Binding-site contacts:
Ligand atom C6 contacts residue GLN229 of chain 3.A at 3.7 Å.
Ligand atom N1 contacts residue GLN229 of chain 3.A at 2.9 Å (h-bond).
Ligand atom O6 contacts residue TYR9 of chain 4.A at 3.8 Å.
Ligand atom C4 contacts residue PHE160 of chain 3.A at 3.3 Å (hydrophobic).
Ligand atom O6 contacts residue ILE55 of chain 4.A at 3.5 Å.
Ligand atom O2 contacts residue VAL228 of chain 3.A at 2.9 Å (h-bond).
Ligand atom C8 contacts residue LEU171 of chain 3.A at 3.9 Å (hydrophobic).
Ligand atom N3 contacts residue PHE160 of chain 3.A at 3.8 Å.
Ligand atom C2 contacts residue VAL228 of chain 3.A at 3.9 Å (hydrophobic).
Ligand atom O6 contacts residue GLN229 of chain 3.A at 2.9 Å (h-bond).
Ligand atom O2 contacts residue ARG177 of chain 3.A at 2.8 Å (salt-bridge).
Ligand atom C2 contacts residue ARG177 of chain 3.A at 3.5 Å.
Ligand atom C2 contacts residue PHE160 of chain 3.A at 3.5 Å (hydrophobic).
Ligand atom C5 contacts residue PHE160 of chain 3.A at 3.3 Å (hydrophobic).
Ligand atom N9 contacts residue ARG177 of chain 3.A at 4.1 Å.
Ligand atom C8 contacts residue THR58 of chain 4.A at 3.3 Å.
Ligand atom N9 contacts residue LEU171 of chain 3.A at 4.2 Å.
Ligand atom O2 contacts residue GLN229 of chain 3.A at 3.7 Å.
Ligand atom C8 contacts residue ASP59 of chain 4.A at 4.1 Å.
Ligand atom N7 contacts residue THR58 of chain 4.A at 2.9 Å (h-bond).
Ligand atom O2 contacts residue PHE160 of chain 3.A at 3.8 Å.
Ligand atom N7 contacts residue PHE160 of chain 3.A at 3.4 Å.
Ligand atom C8 contacts residue ALA57 of chain 4.A at 3.9 Å (hydrophobic).
Ligand atom O6 contacts residue PHE160 of chain 3.A at 3.9 Å.
Ligand atom N3 contacts residue ARG177 of chain 3.A at 3.3 Å (salt-bridge).
Ligand atom O2 contacts residue SER227 of chain 3.A at 3.5 Å.
Ligand atom O6 contacts residue ILE289 of chain 3.A at 4.0 Å.
Ligand atom C8 contacts residue PHE160 of chain 3.A at 3.5 Å (hydrophobic).
Ligand atom N9 contacts residue THR58 of chain 4.A at 4.0 Å.
Ligand atom N3 contacts residue ASN255 of chain 3.A at 3.4 Å (h-bond).
Ligand atom O6 contacts residue THR58 of chain 4.A at 3.9 Å.
Ligand atom C2 contacts residue GLN229 of chain 3.A at 3.7 Å.
Ligand atom C5 contacts residue THR58 of chain 4.A at 4.0 Å.
Ligand atom C2 contacts residue ASN255 of chain 3.A at 4.0 Å.
Ligand atom N9 contacts residue PHE160 of chain 3.A at 3.5 Å.
Ligand atom N7 contacts residue ALA57 of chain 4.A at 3.6 Å.
Ligand atom N1 contacts residue PHE160 of chain 3.A at 3.5 Å.
Ligand atom C6 contacts residue PHE160 of chain 3.A at 3.4 Å (hydrophobic).
Ligand atom C4 contacts residue ARG177 of chain 3.A at 3.9 Å.
Ligand atom C4 contacts residue ASN255 of chain 3.A at 3.9 Å.

Sequence of chain 3.A:
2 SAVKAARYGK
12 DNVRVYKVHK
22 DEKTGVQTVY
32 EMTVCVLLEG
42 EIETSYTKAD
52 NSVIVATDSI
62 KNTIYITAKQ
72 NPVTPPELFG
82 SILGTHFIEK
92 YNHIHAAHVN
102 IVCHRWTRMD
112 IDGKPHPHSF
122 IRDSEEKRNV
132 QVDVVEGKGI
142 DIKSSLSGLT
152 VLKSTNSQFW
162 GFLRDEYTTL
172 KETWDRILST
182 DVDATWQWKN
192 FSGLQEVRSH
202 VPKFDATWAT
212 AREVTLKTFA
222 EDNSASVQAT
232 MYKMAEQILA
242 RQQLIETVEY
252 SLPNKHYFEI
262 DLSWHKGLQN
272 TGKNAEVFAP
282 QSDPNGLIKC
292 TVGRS

A protein and the small-molecule ligand that binds it are described below.
Small molecule (SMILES): O=c1[nH]c(=O)c2nc[nH]c2[nH]1

Sequence of chain 4.A:
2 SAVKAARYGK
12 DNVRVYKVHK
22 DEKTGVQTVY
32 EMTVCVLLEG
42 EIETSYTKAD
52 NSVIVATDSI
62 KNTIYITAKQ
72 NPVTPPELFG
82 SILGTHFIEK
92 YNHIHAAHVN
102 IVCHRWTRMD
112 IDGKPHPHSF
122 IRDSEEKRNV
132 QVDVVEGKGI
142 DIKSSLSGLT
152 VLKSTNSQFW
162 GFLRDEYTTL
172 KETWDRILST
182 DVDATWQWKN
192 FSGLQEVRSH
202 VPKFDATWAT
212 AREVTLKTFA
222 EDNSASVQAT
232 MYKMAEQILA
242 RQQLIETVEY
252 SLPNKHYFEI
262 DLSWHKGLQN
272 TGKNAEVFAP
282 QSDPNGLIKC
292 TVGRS